The small molecule below binds the protein below.
Small molecule (SMILES): CC(=O)N[C@H]1[C@H](O[C@H]2[C@H](O)[C@@H](NC(C)=O)CO[C@@H]2CO)O[C@H](CO)[C@@H](O)[C@@H]1O

Binding-site contacts:
Ligand atom O6 contacts residue GLN924 of chain 1.C at 3.8 Å.
Ligand atom C1 contacts residue ASN715 of chain 1.C at 1.4 Å.
Ligand atom N2 contacts residue ASN715 of chain 1.C at 2.9 Å (h-bond).
Ligand atom C2 contacts residue ASN715 of chain 1.C at 2.5 Å.
Ligand atom O4 contacts residue LEU920 of chain 1.C at 4.4 Å.
Ligand atom N2 contacts residue LEU920 of chain 1.C at 4.4 Å.
Ligand atom C5 contacts residue ASN715 of chain 1.C at 3.7 Å.
Ligand atom C7 contacts residue ASN715 of chain 1.C at 3.6 Å.
Ligand atom C3 contacts residue ASN715 of chain 1.C at 3.8 Å.
Ligand atom C8 contacts residue LEU920 of chain 1.C at 3.5 Å (hydrophobic).
Ligand atom C7 contacts residue LEU920 of chain 1.C at 3.5 Å (hydrophobic).
Ligand atom C4 contacts residue ASN715 of chain 1.C at 4.2 Å.
Ligand atom O7 contacts residue LEU920 of chain 1.C at 3.2 Å.
Ligand atom O7 contacts residue ASN715 of chain 1.C at 3.9 Å.
Ligand atom O5 contacts residue GLN1069 of chain 1.C at 4.4 Å.
Ligand atom O5 contacts residue ASN715 of chain 1.C at 2.4 Å (h-bond).

Sequence of chain 1.C:
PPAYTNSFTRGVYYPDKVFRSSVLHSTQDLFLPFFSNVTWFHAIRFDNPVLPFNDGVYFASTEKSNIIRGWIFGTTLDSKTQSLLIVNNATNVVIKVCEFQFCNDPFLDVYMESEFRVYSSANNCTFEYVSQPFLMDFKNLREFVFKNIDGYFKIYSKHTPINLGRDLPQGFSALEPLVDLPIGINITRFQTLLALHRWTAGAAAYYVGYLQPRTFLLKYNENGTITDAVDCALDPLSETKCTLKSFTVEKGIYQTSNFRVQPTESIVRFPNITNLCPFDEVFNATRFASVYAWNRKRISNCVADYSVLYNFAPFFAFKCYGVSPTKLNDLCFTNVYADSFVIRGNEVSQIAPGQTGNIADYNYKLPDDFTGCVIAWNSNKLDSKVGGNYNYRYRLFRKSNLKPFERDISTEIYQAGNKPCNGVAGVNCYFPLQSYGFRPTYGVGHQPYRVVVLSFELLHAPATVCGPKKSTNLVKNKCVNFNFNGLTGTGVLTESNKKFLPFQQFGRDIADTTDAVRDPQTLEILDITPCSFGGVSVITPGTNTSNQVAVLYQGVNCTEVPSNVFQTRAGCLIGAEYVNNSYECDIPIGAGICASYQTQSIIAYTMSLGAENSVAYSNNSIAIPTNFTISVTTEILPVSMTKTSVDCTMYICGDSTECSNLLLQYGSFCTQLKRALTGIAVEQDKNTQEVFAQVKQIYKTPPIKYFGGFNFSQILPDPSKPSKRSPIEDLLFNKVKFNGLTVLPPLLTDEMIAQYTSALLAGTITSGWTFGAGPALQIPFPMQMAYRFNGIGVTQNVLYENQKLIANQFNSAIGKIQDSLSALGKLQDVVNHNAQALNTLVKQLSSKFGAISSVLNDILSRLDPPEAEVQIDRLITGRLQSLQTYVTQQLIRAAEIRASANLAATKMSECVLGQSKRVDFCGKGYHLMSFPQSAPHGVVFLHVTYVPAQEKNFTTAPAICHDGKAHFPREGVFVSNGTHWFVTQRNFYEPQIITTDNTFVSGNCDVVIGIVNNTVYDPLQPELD